Binding-site contacts:
Ligand atom C11 contacts residue GLY128 of chain 3.A at 3.6 Å.
Ligand atom O8 contacts residue GLN220 of chain 3.A at 3.8 Å.
Ligand atom O9 contacts residue HIS177 of chain 3.A at 3.3 Å (h-bond).
Ligand atom C9 contacts residue LEU188 of chain 3.A at 3.9 Å (hydrophobic).
Ligand atom O9 contacts residue TYR92 of chain 3.A at 2.9 Å (h-bond).
Ligand atom C8 contacts residue SER187 of chain 3.A at 3.8 Å.
Ligand atom C10 contacts residue GLY129 of chain 3.A at 3.8 Å.
Ligand atom O1B contacts residue SER130 of chain 3.A at 2.9 Å (h-bond).
Ligand atom C10 contacts residue LEU188 of chain 3.A at 4.0 Å (hydrophobic).
Ligand atom C11 contacts residue TRP147 of chain 3.A at 3.9 Å (hydrophobic).
Ligand atom C1 contacts residue SER130 of chain 3.A at 3.6 Å.
Ligand atom C4 contacts residue TYR131 of chain 3.A at 3.5 Å (hydrophobic).
Ligand atom O8 contacts residue TYR92 of chain 3.A at 3.4 Å (h-bond).
Ligand atom C8 contacts residue ASP184 of chain 3.A at 4.0 Å.
Ligand atom O7 contacts residue LEU188 of chain 3.A at 3.9 Å.
Ligand atom C6 contacts residue TYR131 of chain 3.A at 3.2 Å (hydrophobic).
Ligand atom C4 contacts residue GLY129 of chain 3.A at 3.5 Å.
Ligand atom C9 contacts residue HIS177 of chain 3.A at 3.3 Å.
Ligand atom O1B contacts residue GLN220 of chain 3.A at 3.3 Å (h-bond).
Ligand atom O1A contacts residue SER130 of chain 3.A at 3.3 Å.
Ligand atom C3 contacts residue ASP184 of chain 3.A at 3.9 Å.
Ligand atom O1A contacts residue ASN139 of chain 3.A at 4.0 Å.
Ligand atom C5 contacts residue GLY129 of chain 3.A at 3.7 Å.
Ligand atom C8 contacts residue LEU188 of chain 3.A at 3.5 Å (hydrophobic).
Ligand atom C9 contacts residue ASP184 of chain 3.A at 4.0 Å.
Ligand atom C11 contacts residue GLY129 of chain 3.A at 3.7 Å.
Ligand atom N5 contacts residue TRP147 of chain 3.A at 4.0 Å.
Ligand atom C5 contacts residue TYR131 of chain 3.A at 3.9 Å (hydrophobic).
Ligand atom O3 contacts residue MAN4 of chain 1.C at 3.9 Å.
Ligand atom O10 contacts residue LEU188 of chain 3.A at 3.6 Å.
Ligand atom N5 contacts residue GLY129 of chain 3.A at 3.0 Å (h-bond).
Ligand atom C1 contacts residue TYR131 of chain 3.A at 3.5 Å (hydrophobic).
Ligand atom O4 contacts residue TYR131 of chain 3.A at 3.5 Å (h-bond).
Ligand atom O1B contacts residue TYR131 of chain 3.A at 3.7 Å.
Ligand atom N2 contacts residue ASP184 of chain 3.A at 3.6 Å.
Ligand atom O1A contacts residue TYR131 of chain 3.A at 2.7 Å (h-bond).
Ligand atom O4 contacts residue GLY219 of chain 3.A at 3.6 Å (h-bond).
Ligand atom C9 contacts residue TYR92 of chain 3.A at 3.6 Å (hydrophobic).
Ligand atom O7 contacts residue ASP184 of chain 3.A at 3.5 Å (salt-bridge).
Ligand atom O9 contacts residue SER222 of chain 3.A at 3.1 Å (h-bond).

Sequence of chain 3.A:
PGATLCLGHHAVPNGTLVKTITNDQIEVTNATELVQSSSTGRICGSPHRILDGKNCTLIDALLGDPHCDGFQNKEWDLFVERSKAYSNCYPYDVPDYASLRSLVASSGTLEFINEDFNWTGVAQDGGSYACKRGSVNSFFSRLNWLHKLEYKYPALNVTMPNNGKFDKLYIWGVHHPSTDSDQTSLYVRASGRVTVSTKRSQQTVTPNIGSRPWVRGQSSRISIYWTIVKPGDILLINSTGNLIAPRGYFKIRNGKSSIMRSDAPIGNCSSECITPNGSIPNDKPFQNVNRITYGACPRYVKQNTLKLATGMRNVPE

The protein below binds the small molecule below.
Small molecule (SMILES): CC(=O)N[C@H]1[C@H]([C@H](O)[C@H](O)CO)O[C@@](OC[C@H]2O[C@@H](O[C@H]3[C@H](O)[C@@H](NC(C)=O)CO[C@@H]3CO)[C@H](O)[C@@H](O)[C@H]2O)(C(=O)O)C[C@@H]1O